Sequence of chain 1.C:
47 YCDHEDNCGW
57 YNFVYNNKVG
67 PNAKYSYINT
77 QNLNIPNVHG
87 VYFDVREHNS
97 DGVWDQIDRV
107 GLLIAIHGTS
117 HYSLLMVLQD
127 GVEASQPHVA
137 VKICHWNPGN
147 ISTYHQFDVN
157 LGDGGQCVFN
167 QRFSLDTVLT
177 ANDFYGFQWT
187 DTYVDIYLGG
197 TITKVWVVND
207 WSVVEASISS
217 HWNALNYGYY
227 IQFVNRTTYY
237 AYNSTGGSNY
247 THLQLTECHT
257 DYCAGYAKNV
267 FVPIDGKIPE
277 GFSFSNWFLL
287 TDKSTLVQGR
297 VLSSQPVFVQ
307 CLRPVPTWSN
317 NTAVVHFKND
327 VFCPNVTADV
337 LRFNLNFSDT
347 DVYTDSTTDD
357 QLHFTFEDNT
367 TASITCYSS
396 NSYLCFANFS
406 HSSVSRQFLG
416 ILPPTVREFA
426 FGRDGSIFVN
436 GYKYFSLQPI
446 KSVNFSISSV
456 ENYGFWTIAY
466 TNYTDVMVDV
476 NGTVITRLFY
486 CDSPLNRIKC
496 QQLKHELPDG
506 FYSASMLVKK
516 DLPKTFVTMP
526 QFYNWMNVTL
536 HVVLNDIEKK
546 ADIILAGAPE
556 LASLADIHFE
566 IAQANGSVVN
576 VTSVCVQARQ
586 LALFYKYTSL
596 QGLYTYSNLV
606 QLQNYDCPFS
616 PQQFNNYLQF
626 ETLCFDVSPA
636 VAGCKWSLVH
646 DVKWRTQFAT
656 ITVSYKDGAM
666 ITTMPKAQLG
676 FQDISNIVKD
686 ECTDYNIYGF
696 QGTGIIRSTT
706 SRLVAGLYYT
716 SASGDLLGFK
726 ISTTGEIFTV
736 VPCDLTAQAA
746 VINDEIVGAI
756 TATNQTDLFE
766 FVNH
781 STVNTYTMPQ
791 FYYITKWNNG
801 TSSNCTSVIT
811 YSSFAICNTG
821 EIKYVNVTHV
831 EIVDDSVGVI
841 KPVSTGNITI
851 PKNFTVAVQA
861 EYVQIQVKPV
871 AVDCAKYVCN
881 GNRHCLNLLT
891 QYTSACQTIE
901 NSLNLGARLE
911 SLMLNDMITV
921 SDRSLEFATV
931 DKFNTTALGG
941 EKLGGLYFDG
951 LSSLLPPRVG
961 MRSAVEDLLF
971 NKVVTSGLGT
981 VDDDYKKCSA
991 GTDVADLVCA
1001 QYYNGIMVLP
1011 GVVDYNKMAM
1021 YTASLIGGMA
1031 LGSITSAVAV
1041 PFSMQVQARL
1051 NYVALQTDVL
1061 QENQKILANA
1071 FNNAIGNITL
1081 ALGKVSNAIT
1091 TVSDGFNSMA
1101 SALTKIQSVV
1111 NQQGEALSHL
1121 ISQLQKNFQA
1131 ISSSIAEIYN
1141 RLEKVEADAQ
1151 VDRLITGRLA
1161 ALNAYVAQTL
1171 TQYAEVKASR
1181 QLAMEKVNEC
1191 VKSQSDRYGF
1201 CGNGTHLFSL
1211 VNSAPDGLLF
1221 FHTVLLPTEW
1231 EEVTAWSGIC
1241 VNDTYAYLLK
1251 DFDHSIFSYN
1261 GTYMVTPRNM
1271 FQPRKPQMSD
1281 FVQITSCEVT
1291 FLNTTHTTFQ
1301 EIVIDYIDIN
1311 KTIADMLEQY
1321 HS

The small molecule below binds the protein below.
Small molecule (SMILES): CC(=O)N[C@@H]1[C@@H](O)[C@H](O)[C@@H](CO)O[C@H]1O

Binding-site contacts:
Ligand atom C3 contacts residue ASN804 of chain 1.C at 3.8 Å.
Ligand atom N2 contacts residue ASN804 of chain 1.C at 3.0 Å (h-bond).
Ligand atom O6 contacts residue ASN804 of chain 1.C at 4.4 Å.
Ligand atom C5 contacts residue ASN804 of chain 1.C at 3.6 Å.
Ligand atom C2 contacts residue ASN804 of chain 1.C at 2.5 Å.
Ligand atom C7 contacts residue ASN804 of chain 1.C at 3.8 Å.
Ligand atom C4 contacts residue ASN804 of chain 1.C at 4.2 Å.
Ligand atom C1 contacts residue ASN804 of chain 1.C at 1.4 Å.
Ligand atom O5 contacts residue ASN804 of chain 1.C at 2.3 Å (h-bond).
Ligand atom C8 contacts residue ASN804 of chain 1.C at 4.2 Å.